The small molecule below binds the protein below.
Small molecule (SMILES): CC(=O)N[C@@H]1[C@@H](O)[C@H](O)[C@@H](CO)O[C@H]1O

Sequence of chain 2.A:
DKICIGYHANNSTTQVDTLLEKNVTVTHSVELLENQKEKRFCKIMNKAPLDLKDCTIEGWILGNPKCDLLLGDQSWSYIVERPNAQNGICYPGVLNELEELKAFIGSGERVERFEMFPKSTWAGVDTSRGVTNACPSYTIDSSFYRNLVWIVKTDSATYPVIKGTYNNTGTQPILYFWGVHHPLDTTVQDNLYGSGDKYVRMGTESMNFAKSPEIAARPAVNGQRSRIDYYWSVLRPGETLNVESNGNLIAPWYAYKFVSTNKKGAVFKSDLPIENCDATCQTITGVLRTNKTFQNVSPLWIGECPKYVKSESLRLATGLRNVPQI

Binding-site contacts:
Ligand atom O5 contacts residue ASN291 of chain 2.A at 2.4 Å (h-bond).
Ligand atom C4 contacts residue ASN291 of chain 2.A at 4.3 Å.
Ligand atom N2 contacts residue ASN291 of chain 2.A at 2.9 Å (h-bond).
Ligand atom O7 contacts residue ASN291 of chain 2.A at 3.5 Å (h-bond).
Ligand atom O6 contacts residue LYS292 of chain 2.A at 4.0 Å.
Ligand atom C7 contacts residue ASN291 of chain 2.A at 3.4 Å.
Ligand atom C1 contacts residue ASN291 of chain 2.A at 1.5 Å.
Ligand atom C8 contacts residue ASN291 of chain 2.A at 4.5 Å.
Ligand atom C5 contacts residue ASN291 of chain 2.A at 3.7 Å.
Ligand atom C3 contacts residue ASN291 of chain 2.A at 3.8 Å.
Ligand atom C2 contacts residue ASN291 of chain 2.A at 2.5 Å.